Binding-site contacts:
Ligand atom O contacts residue TYR71 of chain 1.B at 3.6 Å.
Ligand atom CB contacts residue THR69 of chain 1.B at 4.2 Å.
Ligand atom CD1 contacts residue ARG62 of chain 1.B at 4.4 Å.
Ligand atom CE2 contacts residue LEU26 of chain 1.B at 4.4 Å (hydrophobic).
Ligand atom CE1 contacts residue THR69 of chain 1.B at 3.9 Å.
Ligand atom O contacts residue TYR71 of chain 1.B at 3.7 Å.
Ligand atom CA contacts residue THR69 of chain 1.B at 3.9 Å.
Ligand atom OE1 contacts residue ARG70 of chain 1.B at 3.4 Å.
Ligand atom CZ contacts residue LEU26 of chain 1.B at 4.2 Å (hydrophobic).
Ligand atom CE2 contacts residue ARG68 of chain 1.B at 4.2 Å.
Ligand atom CZ contacts residue THR69 of chain 1.B at 4.4 Å.
Ligand atom CD1 contacts residue THR69 of chain 1.B at 3.7 Å.
Ligand atom O contacts residue THR69 of chain 1.B at 3.6 Å.
Ligand atom CA contacts residue THR69 of chain 1.B at 3.8 Å.
Ligand atom CD contacts residue TYR71 of chain 1.B at 3.5 Å (hydrophobic).
Ligand atom CD contacts residue ARG70 of chain 1.B at 4.4 Å.
Ligand atom O contacts residue THR69 of chain 1.B at 4.1 Å.
Ligand atom CD1 contacts residue ARG68 of chain 1.B at 3.7 Å.
Ligand atom CB contacts residue ILE78 of chain 1.B at 3.8 Å (hydrophobic).
Ligand atom CB contacts residue TYR71 of chain 1.B at 4.0 Å (hydrophobic).
Ligand atom CG contacts residue PHE19 of chain 1.B at 4.2 Å (hydrophobic).
Ligand atom CE1 contacts residue PHE19 of chain 1.B at 4.0 Å (hydrophobic).
Ligand atom N contacts residue TYR71 of chain 1.B at 4.4 Å.
Ligand atom CG contacts residue THR69 of chain 1.B at 4.4 Å.
Ligand atom CE2 contacts residue GLU25 of chain 1.B at 4.3 Å.
Ligand atom CA contacts residue TYR71 of chain 1.B at 3.8 Å (hydrophobic).
Ligand atom OE2 contacts residue TYR71 of chain 1.B at 4.2 Å.
Ligand atom CB contacts residue ARG70 of chain 1.B at 4.0 Å.
Ligand atom C contacts residue TYR71 of chain 1.B at 4.1 Å (hydrophobic).
Ligand atom CB contacts residue TYR71 of chain 1.B at 3.5 Å (hydrophobic).
Ligand atom CE1 contacts residue ARG68 of chain 1.B at 3.2 Å.
Ligand atom C contacts residue THR69 of chain 1.B at 3.8 Å.
Ligand atom N contacts residue THR69 of chain 1.B at 3.0 Å (h-bond).
Ligand atom CB contacts residue PHE19 of chain 1.B at 4.4 Å (hydrophobic).
Ligand atom CZ contacts residue ARG68 of chain 1.B at 3.8 Å.
Ligand atom C contacts residue TYR71 of chain 1.B at 4.2 Å (hydrophobic).
Ligand atom CG contacts residue TYR71 of chain 1.B at 3.8 Å (hydrophobic).
Ligand atom CB contacts residue THR69 of chain 1.B at 3.7 Å.
Ligand atom OE1 contacts residue TYR71 of chain 1.B at 3.0 Å (h-bond).
Ligand atom CD1 contacts residue PHE19 of chain 1.B at 3.9 Å (hydrophobic).

A small-molecule ligand and the protein it binds are described below.
Small molecule (SMILES): CC[C@H](C)[C@H](N)C(=O)N[C@@H](Cc1ccccc1)C(=O)N[C@@H](CCC(=O)O)C(=O)N1CCC[C@H]1C(=O)N1CCC[C@H]1C(=O)N[C@H](C=O)CCC(=O)O

Sequence of chain 1.B:
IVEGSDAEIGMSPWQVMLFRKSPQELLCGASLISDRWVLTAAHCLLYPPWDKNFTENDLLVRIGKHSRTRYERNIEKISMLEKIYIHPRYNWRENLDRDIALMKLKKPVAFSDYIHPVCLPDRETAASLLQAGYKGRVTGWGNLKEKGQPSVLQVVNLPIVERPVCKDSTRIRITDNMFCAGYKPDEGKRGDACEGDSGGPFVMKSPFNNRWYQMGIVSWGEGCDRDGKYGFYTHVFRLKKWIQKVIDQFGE